Binding-site contacts:
Ligand atom C3 contacts residue ASN242 of chain 1.F at 3.9 Å.
Ligand atom C5 contacts residue SER244 of chain 1.F at 3.6 Å.
Ligand atom O5 contacts residue SER244 of chain 1.F at 3.5 Å (h-bond).
Ligand atom C6 contacts residue SER244 of chain 1.F at 3.6 Å.
Ligand atom O7 contacts residue ASN242 of chain 1.F at 4.1 Å.
Ligand atom O5 contacts residue ASN242 of chain 1.F at 2.3 Å (h-bond).
Ligand atom O6 contacts residue SER244 of chain 1.F at 4.4 Å.
Ligand atom C7 contacts residue ASN242 of chain 1.F at 3.8 Å.
Ligand atom C4 contacts residue ASN242 of chain 1.F at 4.3 Å.
Ligand atom C2 contacts residue ASN242 of chain 1.F at 2.6 Å.
Ligand atom C6 contacts residue THR246 of chain 1.F at 3.8 Å.
Ligand atom N2 contacts residue ASN242 of chain 1.F at 3.1 Å (h-bond).
Ligand atom C5 contacts residue ASN242 of chain 1.F at 3.7 Å.
Ligand atom O6 contacts residue THR246 of chain 1.F at 3.6 Å.
Ligand atom C1 contacts residue SER244 of chain 1.F at 4.5 Å.
Ligand atom C1 contacts residue ASN242 of chain 1.F at 1.5 Å.

This small molecule binds to this protein.
Small molecule (SMILES): CC(=O)N[C@@H]1[C@@H](O)[C@H](O)[C@@H](CO)O[C@H]1O

Sequence of chain 1.F:
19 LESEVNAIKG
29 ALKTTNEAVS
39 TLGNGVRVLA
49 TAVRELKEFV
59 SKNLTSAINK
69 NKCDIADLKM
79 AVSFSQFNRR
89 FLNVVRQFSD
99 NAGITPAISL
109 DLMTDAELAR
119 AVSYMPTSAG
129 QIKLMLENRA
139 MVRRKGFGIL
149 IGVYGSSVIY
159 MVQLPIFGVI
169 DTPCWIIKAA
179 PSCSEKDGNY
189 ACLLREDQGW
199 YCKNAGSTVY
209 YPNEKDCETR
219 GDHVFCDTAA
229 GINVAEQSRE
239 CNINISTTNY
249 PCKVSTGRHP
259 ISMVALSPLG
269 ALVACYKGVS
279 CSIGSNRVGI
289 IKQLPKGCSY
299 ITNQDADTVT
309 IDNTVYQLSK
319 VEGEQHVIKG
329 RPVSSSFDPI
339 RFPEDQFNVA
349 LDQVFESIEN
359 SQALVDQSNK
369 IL